Binding-site contacts:
Ligand atom C3 contacts residue ASN801 of chain 1.A at 3.8 Å.
Ligand atom C3 contacts residue SER803 of chain 1.A at 4.4 Å.
Ligand atom C7 contacts residue ASN801 of chain 1.A at 3.4 Å.
Ligand atom C2 contacts residue ASN801 of chain 1.A at 2.5 Å.
Ligand atom N2 contacts residue ASN801 of chain 1.A at 3.0 Å (h-bond).
Ligand atom C8 contacts residue ASN801 of chain 1.A at 3.9 Å.
Ligand atom O7 contacts residue ASN801 of chain 1.A at 3.4 Å (h-bond).
Ligand atom C5 contacts residue SER803 of chain 1.A at 3.8 Å.
Ligand atom O6 contacts residue GLN804 of chain 1.A at 2.9 Å (h-bond).
Ligand atom C1 contacts residue SER803 of chain 1.A at 3.4 Å.
Ligand atom C1 contacts residue ASN801 of chain 1.A at 1.4 Å.
Ligand atom C4 contacts residue ASN801 of chain 1.A at 4.2 Å.
Ligand atom C6 contacts residue GLN804 of chain 1.A at 3.4 Å.
Ligand atom O5 contacts residue ASN801 of chain 1.A at 2.4 Å (h-bond).
Ligand atom C5 contacts residue GLN804 of chain 1.A at 3.6 Å.
Ligand atom O5 contacts residue GLN804 of chain 1.A at 3.9 Å.
Ligand atom C5 contacts residue ASN801 of chain 1.A at 3.7 Å.
Ligand atom O5 contacts residue SER803 of chain 1.A at 3.7 Å.
Ligand atom C2 contacts residue SER803 of chain 1.A at 4.3 Å.

Sequence of chain 1.A:
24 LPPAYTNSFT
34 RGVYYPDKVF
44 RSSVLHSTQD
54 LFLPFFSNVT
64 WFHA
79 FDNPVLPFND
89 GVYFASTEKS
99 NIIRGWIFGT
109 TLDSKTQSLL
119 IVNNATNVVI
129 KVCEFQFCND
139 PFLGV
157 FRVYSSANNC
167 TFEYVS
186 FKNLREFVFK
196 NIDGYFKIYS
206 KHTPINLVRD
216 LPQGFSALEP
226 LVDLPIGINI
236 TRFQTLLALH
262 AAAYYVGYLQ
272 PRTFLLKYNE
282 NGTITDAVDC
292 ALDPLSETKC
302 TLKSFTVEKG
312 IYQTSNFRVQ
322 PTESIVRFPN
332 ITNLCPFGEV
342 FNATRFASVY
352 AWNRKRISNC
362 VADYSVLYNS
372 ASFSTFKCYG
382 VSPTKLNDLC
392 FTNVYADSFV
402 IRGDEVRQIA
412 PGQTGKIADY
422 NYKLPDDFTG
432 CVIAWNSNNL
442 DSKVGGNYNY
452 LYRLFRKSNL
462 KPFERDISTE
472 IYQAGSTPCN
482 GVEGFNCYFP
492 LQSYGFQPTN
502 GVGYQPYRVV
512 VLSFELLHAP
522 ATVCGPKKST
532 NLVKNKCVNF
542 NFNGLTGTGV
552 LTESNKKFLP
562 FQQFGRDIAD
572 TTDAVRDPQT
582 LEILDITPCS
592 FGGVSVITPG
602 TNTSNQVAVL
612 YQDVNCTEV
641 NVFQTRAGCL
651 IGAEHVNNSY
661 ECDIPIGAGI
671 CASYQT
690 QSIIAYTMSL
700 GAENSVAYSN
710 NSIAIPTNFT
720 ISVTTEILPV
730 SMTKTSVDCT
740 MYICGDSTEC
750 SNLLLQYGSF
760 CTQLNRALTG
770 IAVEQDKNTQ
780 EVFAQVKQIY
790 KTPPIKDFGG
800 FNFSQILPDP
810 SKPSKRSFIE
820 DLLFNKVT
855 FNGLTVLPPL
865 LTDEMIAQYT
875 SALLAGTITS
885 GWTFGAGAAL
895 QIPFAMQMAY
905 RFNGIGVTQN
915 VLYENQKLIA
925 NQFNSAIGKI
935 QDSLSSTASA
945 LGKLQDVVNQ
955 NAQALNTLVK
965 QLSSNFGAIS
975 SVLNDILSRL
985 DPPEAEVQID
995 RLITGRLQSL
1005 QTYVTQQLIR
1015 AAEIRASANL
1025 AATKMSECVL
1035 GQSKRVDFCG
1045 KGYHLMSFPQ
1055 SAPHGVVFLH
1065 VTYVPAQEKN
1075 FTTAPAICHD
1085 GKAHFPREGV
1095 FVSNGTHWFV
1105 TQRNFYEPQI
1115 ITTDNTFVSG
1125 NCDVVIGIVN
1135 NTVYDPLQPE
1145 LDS

A small-molecule ligand and the protein it binds are described below.
Small molecule (SMILES): CC(=O)N[C@H]1[C@H](O[C@H]2[C@H](O)[C@@H](NC(C)=O)CO[C@@H]2CO)O[C@H](CO)[C@@H](O)[C@@H]1O